Binding-site contacts:
Ligand atom C18 contacts residue ALA265 of chain 1.A at 3.9 Å (hydrophobic).
Ligand atom C04 contacts residue PHE191 of chain 1.A at 3.9 Å (hydrophobic).
Ligand atom C08 contacts residue ILE214 of chain 1.A at 3.5 Å (hydrophobic).
Ligand atom C05 contacts residue PHE242 of chain 1.A at 3.2 Å (hydrophobic).
Ligand atom S02 contacts residue ILE214 of chain 1.A at 3.4 Å.
Ligand atom O14 contacts residue GLY50 of chain 1.A at 2.9 Å (h-bond).
Ligand atom S09 contacts residue TYR52 of chain 1.A at 3.6 Å.
Ligand atom C17 contacts residue TRP51 of chain 1.A at 3.6 Å (hydrophobic).
Ligand atom C19 contacts residue PHE191 of chain 1.A at 3.7 Å (hydrophobic).
Ligand atom N15 contacts residue SER155 of chain 1.A at 3.4 Å.
Ligand atom C06 contacts residue PHE191 of chain 1.A at 3.7 Å (hydrophobic).
Ligand atom S02 contacts residue PHE243 of chain 1.A at 3.9 Å.
Ligand atom C18 contacts residue PHE191 of chain 1.A at 3.5 Å (hydrophobic).
Ligand atom C13 contacts residue ALA156 of chain 1.A at 3.5 Å (hydrophobic).
Ligand atom N16 contacts residue TRP51 of chain 1.A at 3.4 Å.
Ligand atom C13 contacts residue TRP51 of chain 1.A at 3.4 Å (hydrophobic).
Ligand atom C04 contacts residue ILE214 of chain 1.A at 3.4 Å (hydrophobic).
Ligand atom C13 contacts residue SER155 of chain 1.A at 3.3 Å.
Ligand atom C01 contacts residue TYR52 of chain 1.A at 3.2 Å (hydrophobic).
Ligand atom C01 contacts residue PRO210 of chain 1.A at 3.5 Å (hydrophobic).
Ligand atom N15 contacts residue HIS312 of chain 1.A at 3.2 Å (h-bond).
Ligand atom S02 contacts residue PRO210 of chain 1.A at 3.7 Å.
Ligand atom C17 contacts residue ALA265 of chain 1.A at 3.9 Å (hydrophobic).
Ligand atom N15 contacts residue TRP51 of chain 1.A at 3.6 Å (h-bond).
Ligand atom S09 contacts residue VAL110 of chain 1.A at 3.6 Å.
Ligand atom N12 contacts residue TRP51 of chain 1.A at 3.8 Å.
Ligand atom C06 contacts residue THR159 of chain 1.A at 3.5 Å.
Ligand atom C05 contacts residue PHE191 of chain 1.A at 3.5 Å (hydrophobic).
Ligand atom O14 contacts residue ALA156 of chain 1.A at 3.1 Å (h-bond).
Ligand atom C03 contacts residue ILE214 of chain 1.A at 3.1 Å (hydrophobic).
Ligand atom N11 contacts residue ALA156 of chain 1.A at 3.5 Å.
Ligand atom N16 contacts residue HIS312 of chain 1.A at 3.3 Å (h-bond).
Ligand atom O14 contacts residue SER155 of chain 1.A at 3.3 Å.
Ligand atom C04 contacts residue PHE243 of chain 1.A at 3.8 Å (hydrophobic).
Ligand atom C19 contacts residue TRP51 of chain 1.A at 3.6 Å (hydrophobic).
Ligand atom C18 contacts residue TRP51 of chain 1.A at 3.3 Å (hydrophobic).
Ligand atom O14 contacts residue TRP51 of chain 1.A at 2.7 Å (h-bond).
Ligand atom N12 contacts residue ALA156 of chain 1.A at 3.7 Å.
Ligand atom N11 contacts residue TRP51 of chain 1.A at 3.8 Å.
Ligand atom N16 contacts residue ALA265 of chain 1.A at 3.3 Å.

Sequence of chain 1.A:
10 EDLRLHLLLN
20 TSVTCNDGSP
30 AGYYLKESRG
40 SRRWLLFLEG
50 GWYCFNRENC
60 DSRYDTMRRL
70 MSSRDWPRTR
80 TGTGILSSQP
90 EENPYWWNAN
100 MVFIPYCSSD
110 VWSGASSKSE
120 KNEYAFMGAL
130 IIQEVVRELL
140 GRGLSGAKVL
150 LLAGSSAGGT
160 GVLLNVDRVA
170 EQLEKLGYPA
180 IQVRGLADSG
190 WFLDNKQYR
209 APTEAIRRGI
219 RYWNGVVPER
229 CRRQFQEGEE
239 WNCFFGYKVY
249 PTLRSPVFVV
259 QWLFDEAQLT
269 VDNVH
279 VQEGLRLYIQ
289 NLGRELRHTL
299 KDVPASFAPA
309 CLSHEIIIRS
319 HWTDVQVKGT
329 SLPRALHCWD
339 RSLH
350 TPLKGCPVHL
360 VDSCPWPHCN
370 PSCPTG

The protein below binds the small molecule below.
Small molecule (SMILES): CSc1cccc(Sc2ccc3n[nH]c(=O)n3n2)c1